Sequence of chain 1.D:
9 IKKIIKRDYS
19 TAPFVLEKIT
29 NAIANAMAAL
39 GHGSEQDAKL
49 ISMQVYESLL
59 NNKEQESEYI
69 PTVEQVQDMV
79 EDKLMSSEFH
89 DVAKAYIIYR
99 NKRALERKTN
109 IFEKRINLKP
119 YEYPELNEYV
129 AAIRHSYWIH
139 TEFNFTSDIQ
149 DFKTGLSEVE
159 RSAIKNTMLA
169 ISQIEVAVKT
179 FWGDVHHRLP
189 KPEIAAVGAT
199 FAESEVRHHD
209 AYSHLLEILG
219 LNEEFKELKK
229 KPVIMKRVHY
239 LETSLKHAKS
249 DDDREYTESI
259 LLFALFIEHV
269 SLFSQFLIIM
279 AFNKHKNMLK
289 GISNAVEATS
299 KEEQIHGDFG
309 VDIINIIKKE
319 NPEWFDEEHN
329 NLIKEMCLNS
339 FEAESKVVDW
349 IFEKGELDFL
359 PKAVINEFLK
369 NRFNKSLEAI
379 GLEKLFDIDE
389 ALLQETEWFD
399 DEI

Binding-site contacts:
Ligand atom C5 contacts residue LYS26 of chain 1.D at 3.6 Å.
Ligand atom PB contacts residue MG1 of chain 1.Y at 3.5 Å.
Ligand atom PA contacts residue MG1 of chain 1.Y at 3.6 Å.
Ligand atom N1 contacts residue VAL23 of chain 1.D at 2.9 Å (h-bond).
Ligand atom O2G contacts residue MG1 of chain 1.Y at 2.3 Å.
Ligand atom O2A contacts residue DTP1 of chain 1.X at 2.9 Å (h-bond).
Ligand atom C2 contacts residue VAL23 of chain 1.D at 3.1 Å (hydrophobic).
Ligand atom C8 contacts residue LYS14 of chain 1.D at 3.5 Å.
Ligand atom C6 contacts residue ILE12 of chain 1.D at 3.5 Å (hydrophobic).
Ligand atom N7 contacts residue LYS14 of chain 1.D at 2.9 Å (salt-bridge).
Ligand atom N1 contacts residue PHE22 of chain 1.D at 3.6 Å.
Ligand atom N1 contacts residue ILE12 of chain 1.D at 3.8 Å.
Ligand atom O4' contacts residue VAL71 of chain 1.D at 3.3 Å.
Ligand atom O3' contacts residue VAL74 of chain 1.D at 3.6 Å.
Ligand atom PG contacts residue MG1 of chain 1.Y at 3.7 Å.
Ligand atom O2B contacts residue DTP1 of chain 1.X at 3.2 Å (h-bond).
Ligand atom O3' contacts residue GLN75 of chain 1.D at 2.8 Å (h-bond).
Ligand atom C2 contacts residue PHE22 of chain 1.D at 3.7 Å (hydrophobic).
Ligand atom N3 contacts residue ILE27 of chain 1.D at 3.6 Å.
Ligand atom O3A contacts residue MG1 of chain 1.Y at 3.8 Å.
Ligand atom N6 contacts residue ILE12 of chain 1.D at 3.5 Å.
Ligand atom C2' contacts residue LYS26 of chain 1.D at 3.7 Å.
Ligand atom O2G contacts residue DTP1 of chain 1.X at 3.3 Å (h-bond).
Ligand atom O2B contacts residue MG1 of chain 1.Y at 2.3 Å.
Ligand atom N3 contacts residue ILE12 of chain 1.D at 3.5 Å.
Ligand atom O1B contacts residue LYS14 of chain 1.D at 3.3 Å (salt-bridge).
Ligand atom C3' contacts residue GLN75 of chain 1.D at 3.5 Å.
Ligand atom O3' contacts residue TYR94 of chain 1.D at 3.6 Å.
Ligand atom O1A contacts residue LYS26 of chain 1.D at 3.1 Å (salt-bridge).
Ligand atom N7 contacts residue LYS26 of chain 1.D at 3.5 Å.
Ligand atom C4' contacts residue GLN75 of chain 1.D at 3.5 Å.
Ligand atom O2A contacts residue MG1 of chain 1.Y at 2.3 Å.
Ligand atom O3A contacts residue LYS26 of chain 1.D at 3.8 Å.
Ligand atom C5' contacts residue DTP1 of chain 1.X at 3.8 Å.
Ligand atom N6 contacts residue PRO21 of chain 1.D at 3.1 Å (h-bond).
Ligand atom O1B contacts residue ARG15 of chain 1.D at 3.7 Å.
Ligand atom PB contacts residue ARG15 of chain 1.D at 3.8 Å.
Ligand atom O1G contacts residue LYS26 of chain 1.D at 3.4 Å (salt-bridge).
Ligand atom C4 contacts residue ILE12 of chain 1.D at 3.5 Å (hydrophobic).
Ligand atom O2B contacts residue ARG15 of chain 1.D at 2.8 Å (salt-bridge).

The protein below binds the small molecule below.
Small molecule (SMILES): Nc1ncnc2c1ncn2[C@H]1C[C@H](O)[C@@H](CO[P](=O)(O)O[P](=O)(O)OP(=O)(O)O)O1